Binding-site contacts:
Ligand atom C2 contacts residue ASN263 of chain 2.A at 2.5 Å.
Ligand atom O5 contacts residue THR265 of chain 2.A at 4.0 Å.
Ligand atom C7 contacts residue ALA360 of chain 2.A at 3.8 Å (hydrophobic).
Ligand atom C6 contacts residue ASP266 of chain 2.A at 4.3 Å.
Ligand atom C8 contacts residue ALA360 of chain 2.A at 3.6 Å (hydrophobic).
Ligand atom C5 contacts residue ASN263 of chain 2.A at 3.7 Å.
Ligand atom C3 contacts residue ASN263 of chain 2.A at 3.9 Å.
Ligand atom C8 contacts residue SER361 of chain 2.A at 3.9 Å.
Ligand atom O7 contacts residue ASN263 of chain 2.A at 3.7 Å.
Ligand atom C7 contacts residue ASN263 of chain 2.A at 3.5 Å.
Ligand atom C1 contacts residue ASN263 of chain 2.A at 1.6 Å.
Ligand atom C5 contacts residue THR265 of chain 2.A at 4.0 Å.
Ligand atom C6 contacts residue THR265 of chain 2.A at 4.1 Å.
Ligand atom O5 contacts residue ASP266 of chain 2.A at 3.6 Å.
Ligand atom O7 contacts residue ALA360 of chain 2.A at 3.6 Å.
Ligand atom N2 contacts residue ASN263 of chain 2.A at 3.0 Å (h-bond).
Ligand atom C1 contacts residue THR265 of chain 2.A at 3.8 Å.
Ligand atom C1 contacts residue ASP266 of chain 2.A at 4.4 Å.
Ligand atom O6 contacts residue ASP266 of chain 2.A at 4.2 Å.
Ligand atom O5 contacts residue ASN263 of chain 2.A at 2.4 Å (h-bond).
Ligand atom C4 contacts residue ASN263 of chain 2.A at 4.2 Å.

Sequence of chain 2.A:
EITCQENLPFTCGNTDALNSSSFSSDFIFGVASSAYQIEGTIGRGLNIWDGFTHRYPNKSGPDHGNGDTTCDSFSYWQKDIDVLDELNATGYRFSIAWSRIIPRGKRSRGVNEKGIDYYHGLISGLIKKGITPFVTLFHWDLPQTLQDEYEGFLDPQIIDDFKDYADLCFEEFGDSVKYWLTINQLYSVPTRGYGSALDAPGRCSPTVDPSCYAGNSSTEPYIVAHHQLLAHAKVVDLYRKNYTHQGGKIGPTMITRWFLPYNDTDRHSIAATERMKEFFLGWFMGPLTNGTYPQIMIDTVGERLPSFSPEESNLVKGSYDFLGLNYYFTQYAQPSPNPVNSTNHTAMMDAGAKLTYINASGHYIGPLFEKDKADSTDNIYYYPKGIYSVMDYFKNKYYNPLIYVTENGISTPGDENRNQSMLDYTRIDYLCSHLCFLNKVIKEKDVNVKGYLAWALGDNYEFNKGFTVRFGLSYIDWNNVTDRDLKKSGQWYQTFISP

The small molecule below binds the protein below.
Small molecule (SMILES): CC(=O)N[C@H]1[C@H](O[C@H]2[C@H](O[C@@H]3O[C@@H](C)[C@@H](O)[C@@H](O)[C@@H]3O)[C@@H](NC(C)=O)CO[C@@H]2CO)O[C@H](CO)[C@@H](O[C@@H]2O[C@H](CO)[C@@H](O)[C@H](O)[C@@H]2O[C@@H]2OC[C@@H](O)[C@H](O)[C@H]2O)[C@@H]1O